A small-molecule ligand and the protein it binds are described below.
Small molecule (SMILES): CC(=O)N[C@@H]1[C@@H](O)[C@H](O)[C@@H](CO)O[C@H]1O

Sequence of chain 1.A:
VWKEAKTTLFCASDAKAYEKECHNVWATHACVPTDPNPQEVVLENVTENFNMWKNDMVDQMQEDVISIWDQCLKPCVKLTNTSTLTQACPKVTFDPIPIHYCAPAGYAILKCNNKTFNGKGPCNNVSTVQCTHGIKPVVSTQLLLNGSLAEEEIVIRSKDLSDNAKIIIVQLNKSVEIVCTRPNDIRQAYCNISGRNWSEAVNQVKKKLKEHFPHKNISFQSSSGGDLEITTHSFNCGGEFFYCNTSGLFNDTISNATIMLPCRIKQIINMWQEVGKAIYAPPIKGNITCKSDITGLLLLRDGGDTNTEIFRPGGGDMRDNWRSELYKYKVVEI

Binding-site contacts:
Ligand atom O5 contacts residue ASN253 of chain 1.A at 2.3 Å (h-bond).
Ligand atom C8 contacts residue THR240 of chain 1.A at 3.8 Å.
Ligand atom C3 contacts residue ASN253 of chain 1.A at 3.8 Å.
Ligand atom C4 contacts residue ASN253 of chain 1.A at 4.2 Å.
Ligand atom C1 contacts residue SER255 of chain 1.A at 4.2 Å.
Ligand atom O5 contacts residue SER255 of chain 1.A at 4.3 Å.
Ligand atom C2 contacts residue ASN253 of chain 1.A at 2.5 Å.
Ligand atom C5 contacts residue ASN253 of chain 1.A at 3.6 Å.
Ligand atom C8 contacts residue LEU236 of chain 1.A at 4.2 Å (hydrophobic).
Ligand atom O6 contacts residue ASN253 of chain 1.A at 4.4 Å.
Ligand atom C7 contacts residue ASN253 of chain 1.A at 3.4 Å.
Ligand atom N2 contacts residue ASN253 of chain 1.A at 3.0 Å (h-bond).
Ligand atom O7 contacts residue ASN253 of chain 1.A at 3.4 Å (h-bond).
Ligand atom C1 contacts residue ASN253 of chain 1.A at 1.4 Å.
Ligand atom C8 contacts residue THR239 of chain 1.A at 3.5 Å.